Binding-site contacts:
Ligand atom O1X contacts residue THR235 of chain 1.A at 3.0 Å (h-bond).
Ligand atom N6A contacts residue PRO176 of chain 1.A at 3.7 Å.
Ligand atom O4B contacts residue THR277 of chain 1.A at 3.1 Å.
Ligand atom PN contacts residue SER213 of chain 1.A at 3.6 Å.
Ligand atom N7A contacts residue TYR174 of chain 1.A at 3.6 Å.
Ligand atom C5A contacts residue ARG234 of chain 1.A at 3.6 Å.
Ligand atom C3D contacts residue TYR212 of chain 1.A at 3.8 Å (hydrophobic).
Ligand atom O2B contacts residue ARG234 of chain 1.A at 3.8 Å.
Ligand atom C4B contacts residue CYS276 of chain 1.A at 3.2 Å (hydrophobic).
Ligand atom C5B contacts residue THR277 of chain 1.A at 3.5 Å.
Ligand atom O3D contacts residue PHE170 of chain 1.A at 3.7 Å.
Ligand atom O3B contacts residue SER210 of chain 1.A at 2.8 Å (h-bond).
Ligand atom O1X contacts residue ARG234 of chain 1.A at 2.6 Å (salt-bridge).
Ligand atom C2A contacts residue VAL208 of chain 1.A at 3.8 Å (hydrophobic).
Ligand atom P2B contacts residue THR235 of chain 1.A at 3.8 Å.
Ligand atom O2A contacts residue SER211 of chain 1.A at 2.5 Å (h-bond).
Ligand atom C5B contacts residue GLY278 of chain 1.A at 3.7 Å.
Ligand atom N6A contacts residue ARG234 of chain 1.A at 3.7 Å.
Ligand atom O1N contacts residue TYR212 of chain 1.A at 3.1 Å (h-bond).
Ligand atom C6A contacts residue ARG234 of chain 1.A at 3.8 Å.
Ligand atom C8A contacts residue ARG234 of chain 1.A at 3.7 Å.
Ligand atom PA contacts residue SER211 of chain 1.A at 3.6 Å.
Ligand atom O1N contacts residue SER211 of chain 1.A at 3.1 Å (h-bond).
Ligand atom O3X contacts residue SER210 of chain 1.A at 3.5 Å (h-bond).
Ligand atom N1A contacts residue ASN251 of chain 1.A at 3.3 Å (h-bond).
Ligand atom C4A contacts residue THR277 of chain 1.A at 3.6 Å.
Ligand atom C1D contacts residue FAD1 of chain 1.E at 3.6 Å.
Ligand atom O3 contacts residue GLY278 of chain 1.A at 3.4 Å.
Ligand atom C2A contacts residue ASN251 of chain 1.A at 3.5 Å.
Ligand atom O3B contacts residue SER211 of chain 1.A at 3.5 Å (h-bond).
Ligand atom O4B contacts residue CYS276 of chain 1.A at 3.0 Å (h-bond).
Ligand atom O2D contacts residue ASN78 of chain 1.A at 3.8 Å.
Ligand atom O2N contacts residue TYR279 of chain 1.A at 3.8 Å.
Ligand atom O2N contacts residue SER213 of chain 1.A at 3.0 Å (h-bond).
Ligand atom N1A contacts residue PHE178 of chain 1.A at 3.8 Å.
Ligand atom O4B contacts residue GLY209 of chain 1.A at 3.8 Å.
Ligand atom O5B contacts residue SER211 of chain 1.A at 3.4 Å.
Ligand atom O2X contacts residue THR235 of chain 1.A at 3.6 Å (h-bond).
Ligand atom N7A contacts residue ARG234 of chain 1.A at 3.4 Å (salt-bridge).
Ligand atom O1N contacts residue SER213 of chain 1.A at 2.6 Å (h-bond).

The small molecule below binds the protein below.
Small molecule (SMILES): Nc1ncnc2c1ncn2[C@@H]1O[C@H](CO[P](=O)(O)O[P](=O)(O)OC[C@H]2OC[C@H](O)[C@@H]2O)[C@@H](O)[C@H]1OP(=O)(O)O

Sequence of chain 1.A:
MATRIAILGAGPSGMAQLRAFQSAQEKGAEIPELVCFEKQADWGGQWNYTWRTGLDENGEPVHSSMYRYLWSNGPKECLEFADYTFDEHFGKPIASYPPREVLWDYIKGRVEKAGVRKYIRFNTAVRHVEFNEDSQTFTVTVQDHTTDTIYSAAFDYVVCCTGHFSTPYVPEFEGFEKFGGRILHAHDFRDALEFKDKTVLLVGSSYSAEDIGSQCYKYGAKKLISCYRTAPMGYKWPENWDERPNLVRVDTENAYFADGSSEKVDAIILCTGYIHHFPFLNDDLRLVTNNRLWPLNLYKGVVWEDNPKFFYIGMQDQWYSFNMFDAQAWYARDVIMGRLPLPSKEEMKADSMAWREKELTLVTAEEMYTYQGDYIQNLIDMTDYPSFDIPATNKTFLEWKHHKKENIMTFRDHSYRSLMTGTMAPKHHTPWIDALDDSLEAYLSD